Binding-site contacts:
Ligand atom C4 contacts residue LEU106 of chain 2.A at 3.6 Å (hydrophobic).
Ligand atom N3A contacts residue PRO174 of chain 2.A at 3.7 Å.
Ligand atom C4B contacts residue PHE186 of chain 2.A at 3.4 Å (hydrophobic).
Ligand atom N3A contacts residue ALA24 of chain 2.C at 3.6 Å.
Ligand atom C5C contacts residue VAL191 of chain 2.A at 3.9 Å (hydrophobic).
Ligand atom C4C contacts residue VAL191 of chain 2.A at 3.5 Å (hydrophobic).
Ligand atom C5B contacts residue MET224 of chain 2.A at 3.5 Å (hydrophobic).
Ligand atom C5A contacts residue MET224 of chain 2.A at 3.5 Å (hydrophobic).
Ligand atom C3C contacts residue TYR128 of chain 2.A at 3.4 Å (hydrophobic).
Ligand atom O1A contacts residue MET224 of chain 2.A at 2.8 Å.
Ligand atom C2A contacts residue MET224 of chain 2.A at 3.4 Å (hydrophobic).
Ligand atom C5C contacts residue VAL188 of chain 2.A at 3.9 Å (hydrophobic).
Ligand atom C4C contacts residue VAL188 of chain 2.A at 3.9 Å (hydrophobic).
Ligand atom C2B contacts residue TYR152 of chain 2.A at 3.8 Å (hydrophobic).
Ligand atom C2B contacts residue VAL188 of chain 2.A at 3.7 Å (hydrophobic).
Ligand atom C2C contacts residue TYR128 of chain 2.A at 3.8 Å (hydrophobic).
Ligand atom C5 contacts residue LEU106 of chain 2.A at 3.7 Å (hydrophobic).
Ligand atom C6B contacts residue TYR128 of chain 2.A at 3.8 Å (hydrophobic).
Ligand atom C31 contacts residue TYR197 of chain 2.A at 3.9 Å (hydrophobic).
Ligand atom C5A contacts residue PHE186 of chain 2.A at 3.4 Å (hydrophobic).
Ligand atom C5A contacts residue ALA150 of chain 2.A at 3.9 Å (hydrophobic).
Ligand atom C4A contacts residue PRO174 of chain 2.A at 3.3 Å (hydrophobic).
Ligand atom CL1 contacts residue ILE104 of chain 2.A at 3.5 Å.
Ligand atom C3B contacts residue TYR152 of chain 2.A at 3.7 Å (hydrophobic).
Ligand atom C5A contacts residue VAL176 of chain 2.A at 3.2 Å (hydrophobic).
Ligand atom N3A contacts residue PHE186 of chain 2.A at 3.9 Å.
Ligand atom C2A contacts residue PHE186 of chain 2.A at 3.2 Å (hydrophobic).
Ligand atom O1A contacts residue PHE186 of chain 2.A at 2.8 Å.
Ligand atom O1 contacts residue MET221 of chain 2.A at 3.2 Å (h-bond).
Ligand atom C1C contacts residue TYR128 of chain 2.A at 3.7 Å (hydrophobic).
Ligand atom C4B contacts residue MET224 of chain 2.A at 3.8 Å (hydrophobic).
Ligand atom N2 contacts residue ASN219 of chain 2.A at 3.6 Å.
Ligand atom C4B contacts residue TYR152 of chain 2.A at 3.8 Å (hydrophobic).
Ligand atom C5B contacts residue PHE186 of chain 2.A at 3.5 Å (hydrophobic).
Ligand atom CL1 contacts residue TYR128 of chain 2.A at 3.3 Å.
Ligand atom C2C contacts residue TYR197 of chain 2.A at 3.8 Å (hydrophobic).
Ligand atom C5C contacts residue TYR152 of chain 2.A at 3.9 Å (hydrophobic).
Ligand atom C1C contacts residue LEU106 of chain 2.A at 3.5 Å (hydrophobic).
Ligand atom O1B contacts residue ILE104 of chain 2.A at 3.8 Å.
Ligand atom C1B contacts residue VAL188 of chain 2.A at 3.9 Å (hydrophobic).

Sequence of chain 2.A:
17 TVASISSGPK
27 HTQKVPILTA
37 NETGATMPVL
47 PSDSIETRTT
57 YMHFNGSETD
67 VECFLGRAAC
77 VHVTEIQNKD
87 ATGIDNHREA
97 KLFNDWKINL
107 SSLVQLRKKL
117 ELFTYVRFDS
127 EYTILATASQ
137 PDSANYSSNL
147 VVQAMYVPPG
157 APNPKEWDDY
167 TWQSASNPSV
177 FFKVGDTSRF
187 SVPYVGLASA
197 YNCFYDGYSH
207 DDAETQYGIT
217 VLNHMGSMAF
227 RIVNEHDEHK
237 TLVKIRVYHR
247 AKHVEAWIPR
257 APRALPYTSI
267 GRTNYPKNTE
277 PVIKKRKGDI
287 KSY

A small-molecule ligand and the protein it binds are described below.
Small molecule (SMILES): Cc1cc(CCCCCOc2ccc(C3=NCCO3)cc2Cl)on1

Sequence of chain 2.C:
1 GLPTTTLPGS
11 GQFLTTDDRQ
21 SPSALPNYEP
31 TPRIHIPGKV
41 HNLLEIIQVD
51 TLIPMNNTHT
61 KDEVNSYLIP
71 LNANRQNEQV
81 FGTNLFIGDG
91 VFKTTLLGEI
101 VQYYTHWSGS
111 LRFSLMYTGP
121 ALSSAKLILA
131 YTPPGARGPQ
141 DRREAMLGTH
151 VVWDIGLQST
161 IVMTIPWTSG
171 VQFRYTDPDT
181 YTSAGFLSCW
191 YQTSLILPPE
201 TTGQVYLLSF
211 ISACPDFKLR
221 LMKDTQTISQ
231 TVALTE